This protein binds this small molecule.
Small molecule (SMILES): O=Cc1ccc(O)cc1

Binding-site contacts:
Ligand atom C3 contacts residue HIS167 of chain 2.A at 3.3 Å.
Ligand atom C6 contacts residue CYS26 of chain 2.A at 3.8 Å (hydrophobic).
Ligand atom C2 contacts residue FMN1 of chain 2.D at 3.5 Å.
Ligand atom C1 contacts residue FMN1 of chain 2.D at 3.4 Å.
Ligand atom C5 contacts residue ILE69 of chain 2.A at 3.7 Å (hydrophobic).
Ligand atom O1' contacts residue TYR28 of chain 2.A at 2.4 Å (h-bond).
Ligand atom C4 contacts residue HIS167 of chain 2.A at 3.3 Å.
Ligand atom O1' contacts residue FMN1 of chain 2.D at 3.4 Å.
Ligand atom C1 contacts residue TYR169 of chain 2.A at 4.3 Å (hydrophobic).
Ligand atom O4 contacts residue TYR169 of chain 2.A at 3.2 Å.
Ligand atom O4 contacts residue FMN1 of chain 2.D at 3.1 Å.
Ligand atom C6 contacts residue ILE69 of chain 2.A at 3.8 Å (hydrophobic).
Ligand atom O4 contacts residue HIS167 of chain 2.A at 2.5 Å (h-bond).
Ligand atom C4 contacts residue FMN1 of chain 2.D at 3.4 Å.
Ligand atom C1 contacts residue TYR28 of chain 2.A at 3.9 Å (hydrophobic).
Ligand atom O4 contacts residue HIS164 of chain 2.A at 2.8 Å (h-bond).
Ligand atom C3 contacts residue FMN1 of chain 2.D at 3.3 Å.
Ligand atom C4 contacts residue HIS164 of chain 2.A at 3.9 Å.
Ligand atom C4 contacts residue TYR169 of chain 2.A at 3.5 Å (hydrophobic).
Ligand atom C2 contacts residue TYR169 of chain 2.A at 4.5 Å (hydrophobic).
Ligand atom C6 contacts residue FMN1 of chain 2.D at 3.4 Å.
Ligand atom C6 contacts residue TYR169 of chain 2.A at 3.7 Å (hydrophobic).
Ligand atom C1' contacts residue TYR28 of chain 2.A at 3.4 Å (hydrophobic).
Ligand atom C5 contacts residue HIS164 of chain 2.A at 4.4 Å.
Ligand atom O1' contacts residue CYS26 of chain 2.A at 3.9 Å.
Ligand atom C6 contacts residue TYR28 of chain 2.A at 3.6 Å (hydrophobic).
Ligand atom C1' contacts residue FMN1 of chain 2.D at 3.4 Å.
Ligand atom C5 contacts residue CYS26 of chain 2.A at 4.2 Å (hydrophobic).
Ligand atom C3 contacts residue TYR169 of chain 2.A at 4.2 Å (hydrophobic).
Ligand atom C5 contacts residue TYR169 of chain 2.A at 3.3 Å (hydrophobic).
Ligand atom C5 contacts residue FMN1 of chain 2.D at 3.3 Å.

Sequence of chain 2.A:
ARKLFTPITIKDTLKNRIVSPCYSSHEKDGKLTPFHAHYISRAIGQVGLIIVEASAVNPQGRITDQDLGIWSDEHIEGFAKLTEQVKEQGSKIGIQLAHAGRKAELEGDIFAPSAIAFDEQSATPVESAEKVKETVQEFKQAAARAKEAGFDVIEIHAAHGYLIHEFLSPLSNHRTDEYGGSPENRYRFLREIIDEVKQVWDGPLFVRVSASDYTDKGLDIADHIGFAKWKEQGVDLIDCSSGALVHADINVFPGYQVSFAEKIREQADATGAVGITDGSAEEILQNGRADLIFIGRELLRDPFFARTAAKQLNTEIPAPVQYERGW